Sequence of chain 1.K:
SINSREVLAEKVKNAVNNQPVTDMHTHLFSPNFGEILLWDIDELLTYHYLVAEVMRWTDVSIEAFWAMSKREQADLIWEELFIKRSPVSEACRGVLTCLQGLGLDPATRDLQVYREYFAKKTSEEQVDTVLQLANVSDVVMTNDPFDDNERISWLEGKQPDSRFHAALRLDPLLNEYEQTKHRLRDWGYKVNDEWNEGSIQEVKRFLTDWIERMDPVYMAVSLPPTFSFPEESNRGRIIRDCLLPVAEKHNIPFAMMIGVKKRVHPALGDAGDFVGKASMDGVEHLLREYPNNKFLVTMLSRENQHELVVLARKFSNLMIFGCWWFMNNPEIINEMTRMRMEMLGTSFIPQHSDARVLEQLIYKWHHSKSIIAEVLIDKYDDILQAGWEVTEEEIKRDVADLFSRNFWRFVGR

A small-molecule ligand and the protein it binds are described below.
Small molecule (SMILES): O=C[C@H](O)[C@@H](O)[C@H](O)[C@H](O)C(=O)O

Binding-site contacts:
Ligand atom C3 contacts residue TRP326 of chain 1.K at 3.8 Å (hydrophobic).
Ligand atom C2 contacts residue ARG357 of chain 1.K at 3.9 Å.
Ligand atom O6A contacts residue ARG170 of chain 1.K at 2.7 Å (salt-bridge).
Ligand atom C5 contacts residue ZN1 of chain 1.VA at 3.0 Å.
Ligand atom O6B contacts residue MET258 of chain 1.K at 3.1 Å.
Ligand atom C1 contacts residue TYR50 of chain 1.K at 3.4 Å (hydrophobic).
Ligand atom O6A contacts residue TRP325 of chain 1.K at 3.9 Å.
Ligand atom O5 contacts residue TRP325 of chain 1.K at 2.8 Å (h-bond).
Ligand atom O6A contacts residue MET258 of chain 1.K at 3.5 Å.
Ligand atom O5 contacts residue HIS28 of chain 1.K at 3.6 Å (h-bond).
Ligand atom O6B contacts residue HIS26 of chain 1.K at 3.4 Å (h-bond).
Ligand atom O1 contacts residue TYR50 of chain 1.K at 2.6 Å (h-bond).
Ligand atom O6B contacts residue HIS28 of chain 1.K at 3.1 Å.
Ligand atom C5 contacts residue TRP325 of chain 1.K at 3.5 Å (hydrophobic).
Ligand atom O5 contacts residue ZN1 of chain 1.VA at 2.1 Å.
Ligand atom C5 contacts residue HIS28 of chain 1.K at 4.0 Å.
Ligand atom O1 contacts residue TRP326 of chain 1.K at 3.7 Å.
Ligand atom C6 contacts residue HIS28 of chain 1.K at 4.0 Å.
Ligand atom O5 contacts residue ASP355 of chain 1.K at 3.2 Å (salt-bridge).
Ligand atom O3 contacts residue HIS49 of chain 1.K at 3.0 Å (h-bond).
Ligand atom C4 contacts residue HIS28 of chain 1.K at 3.9 Å.
Ligand atom O4 contacts residue LYS263 of chain 1.K at 3.6 Å.
Ligand atom C1 contacts residue TRP326 of chain 1.K at 3.5 Å (hydrophobic).
Ligand atom O2 contacts residue ARG357 of chain 1.K at 2.6 Å (salt-bridge).
Ligand atom O6B contacts residue ZN1 of chain 1.VA at 2.4 Å.
Ligand atom C6 contacts residue MET258 of chain 1.K at 3.4 Å (hydrophobic).
Ligand atom C3 contacts residue ARG357 of chain 1.K at 4.0 Å.
Ligand atom O1 contacts residue ASP355 of chain 1.K at 3.4 Å (salt-bridge).
Ligand atom C6 contacts residue ARG170 of chain 1.K at 3.5 Å.
Ligand atom C4 contacts residue ARG357 of chain 1.K at 3.9 Å.
Ligand atom C2 contacts residue ASP355 of chain 1.K at 3.7 Å.
Ligand atom O5 contacts residue HIS26 of chain 1.K at 3.8 Å.
Ligand atom O6B contacts residue ARG170 of chain 1.K at 3.0 Å (salt-bridge).
Ligand atom O3 contacts residue ARG357 of chain 1.K at 3.1 Å (salt-bridge).
Ligand atom C4 contacts residue ZN1 of chain 1.VA at 3.6 Å.
Ligand atom O6A contacts residue SER223 of chain 1.K at 3.6 Å.
Ligand atom O2 contacts residue ASP355 of chain 1.K at 4.0 Å.
Ligand atom O2 contacts residue HIS49 of chain 1.K at 3.5 Å (h-bond).
Ligand atom C6 contacts residue ZN1 of chain 1.VA at 3.1 Å.
Ligand atom C2 contacts residue ZN1 of chain 1.VA at 3.9 Å.